The protein below binds the small molecule below.
Small molecule (SMILES): CCC(CC)O[C@@H]1C=C(C(=O)O)C[C@H](N)[C@H]1NC(C)=O

Binding-site contacts:
Ligand atom C11 contacts residue TRP108 of chain 1.F at 4.0 Å (hydrophobic).
Ligand atom C4 contacts residue ASP80 of chain 1.F at 3.5 Å.
Ligand atom C3 contacts residue GLU48 of chain 1.F at 3.1 Å.
Ligand atom C2 contacts residue ARG223 of chain 1.F at 3.7 Å.
Ligand atom C11 contacts residue ILE152 of chain 1.F at 3.9 Å (hydrophobic).
Ligand atom O10 contacts residue ASP80 of chain 1.F at 3.2 Å.
Ligand atom C81 contacts residue ARG223 of chain 1.F at 3.8 Å.
Ligand atom C81 contacts residue GLU206 of chain 1.F at 3.0 Å.
Ligand atom O1B contacts residue ARG305 of chain 1.F at 2.7 Å (salt-bridge).
Ligand atom C3 contacts residue ASP80 of chain 1.F at 3.7 Å.
Ligand atom O1A contacts residue ARG47 of chain 1.F at 3.1 Å (salt-bridge).
Ligand atom C11 contacts residue ARG81 of chain 1.F at 3.9 Å.
Ligand atom C6 contacts residue GLU207 of chain 1.F at 4.0 Å.
Ligand atom C82 contacts residue ASN225 of chain 1.F at 3.5 Å.
Ligand atom C1 contacts residue TYR340 of chain 1.F at 2.8 Å (hydrophobic).
Ligand atom C1 contacts residue ARG223 of chain 1.F at 3.4 Å.
Ligand atom N4 contacts residue ASP80 of chain 1.F at 3.1 Å (salt-bridge).
Ligand atom C2 contacts residue TYR340 of chain 1.F at 2.7 Å (hydrophobic).
Ligand atom C4 contacts residue GLU48 of chain 1.F at 3.1 Å.
Ligand atom O1B contacts residue TYR340 of chain 1.F at 3.5 Å (h-bond).
Ligand atom C6 contacts residue TYR340 of chain 1.F at 3.9 Å (hydrophobic).
Ligand atom C10 contacts residue ARG81 of chain 1.F at 3.1 Å.
Ligand atom C82 contacts residue ALA176 of chain 1.F at 3.8 Å (hydrophobic).
Ligand atom O1A contacts residue TYR340 of chain 1.F at 2.9 Å (h-bond).
Ligand atom C3 contacts residue ARG47 of chain 1.F at 3.7 Å.
Ligand atom C3 contacts residue TYR340 of chain 1.F at 2.9 Å (hydrophobic).
Ligand atom C9 contacts residue GLU206 of chain 1.F at 3.4 Å.
Ligand atom C1 contacts residue ARG305 of chain 1.F at 3.6 Å.
Ligand atom C11 contacts residue ARG154 of chain 1.F at 3.5 Å.
Ligand atom C4 contacts residue TYR340 of chain 1.F at 3.6 Å (hydrophobic).
Ligand atom C7 contacts residue ARG223 of chain 1.F at 3.6 Å.
Ligand atom N4 contacts residue GLU48 of chain 1.F at 2.2 Å (salt-bridge).
Ligand atom O1B contacts residue ARG223 of chain 1.F at 2.9 Å (salt-bridge).
Ligand atom C5 contacts residue ASP80 of chain 1.F at 3.2 Å.
Ligand atom C91 contacts residue ARG154 of chain 1.F at 3.2 Å.
Ligand atom C9 contacts residue ARG154 of chain 1.F at 3.4 Å.
Ligand atom C8 contacts residue GLU206 of chain 1.F at 3.1 Å.
Ligand atom O10 contacts residue ARG81 of chain 1.F at 2.2 Å (salt-bridge).
Ligand atom O1A contacts residue ARG305 of chain 1.F at 3.0 Å (salt-bridge).
Ligand atom C7 contacts residue TYR340 of chain 1.F at 3.3 Å (hydrophobic).

Sequence of chain 1.F:
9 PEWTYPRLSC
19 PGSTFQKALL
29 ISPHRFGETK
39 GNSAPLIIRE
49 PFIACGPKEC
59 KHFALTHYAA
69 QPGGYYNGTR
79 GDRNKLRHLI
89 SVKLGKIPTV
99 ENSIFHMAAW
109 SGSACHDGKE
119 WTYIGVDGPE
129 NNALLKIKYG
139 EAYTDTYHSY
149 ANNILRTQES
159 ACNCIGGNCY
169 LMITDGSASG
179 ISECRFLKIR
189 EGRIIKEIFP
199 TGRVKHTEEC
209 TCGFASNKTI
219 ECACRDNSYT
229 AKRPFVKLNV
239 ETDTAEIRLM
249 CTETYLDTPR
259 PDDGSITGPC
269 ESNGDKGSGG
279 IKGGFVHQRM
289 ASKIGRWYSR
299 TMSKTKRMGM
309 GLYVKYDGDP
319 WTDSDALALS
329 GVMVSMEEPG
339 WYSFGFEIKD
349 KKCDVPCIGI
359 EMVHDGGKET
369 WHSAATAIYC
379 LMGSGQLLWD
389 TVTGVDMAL